This protein binds this small molecule.
Small molecule (SMILES): N[C@@H](CCC(=O)O)C(=O)O

Binding-site contacts:
Ligand atom OXT contacts residue NAP1 of chain 1.L at 3.2 Å.
Ligand atom OE2 contacts residue NAP1 of chain 1.L at 3.0 Å (h-bond).
Ligand atom O contacts residue NAP1 of chain 1.L at 3.5 Å.
Ligand atom CD contacts residue NAP1 of chain 1.L at 3.0 Å.
Ligand atom CG contacts residue NAP1 of chain 1.L at 3.2 Å.
Ligand atom CA contacts residue NAP1 of chain 1.L at 4.0 Å.
Ligand atom C contacts residue NAP1 of chain 1.L at 3.3 Å.
Ligand atom N contacts residue NAP1 of chain 1.L at 3.1 Å.
Ligand atom CB contacts residue NAP1 of chain 1.L at 4.4 Å.
Ligand atom OE1 contacts residue NAP1 of chain 1.L at 2.6 Å (h-bond).